A small-molecule ligand and the protein it binds are described below.
Small molecule (SMILES): Cc1c(NC(=O)c2ccc(N3CCCCC3)cc2)cccc1-c1cn(C)c(=O)c(Nc2ccc(C(=O)N3CCN(C)CC3)cc2)n1

Sequence of chain 1.A:
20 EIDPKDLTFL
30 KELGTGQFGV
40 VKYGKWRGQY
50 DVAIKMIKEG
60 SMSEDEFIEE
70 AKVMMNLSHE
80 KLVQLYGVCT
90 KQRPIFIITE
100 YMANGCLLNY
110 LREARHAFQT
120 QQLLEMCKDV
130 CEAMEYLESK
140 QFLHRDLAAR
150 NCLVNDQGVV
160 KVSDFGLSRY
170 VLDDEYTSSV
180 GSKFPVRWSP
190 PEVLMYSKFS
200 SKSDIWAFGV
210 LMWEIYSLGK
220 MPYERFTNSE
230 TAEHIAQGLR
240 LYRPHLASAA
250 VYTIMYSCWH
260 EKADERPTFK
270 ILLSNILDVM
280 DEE

Binding-site contacts:
Ligand atom C30 contacts residue ALA52 of chain 1.A at 3.5 Å (hydrophobic).
Ligand atom C19 contacts residue LEU166 of chain 1.A at 3.6 Å (hydrophobic).
Ligand atom C12 contacts residue GLN36 of chain 1.A at 3.7 Å.
Ligand atom C20 contacts residue ASP163 of chain 1.A at 3.7 Å.
Ligand atom C37 contacts residue ALA102 of chain 1.A at 3.4 Å (hydrophobic).
Ligand atom C16 contacts residue ASP163 of chain 1.A at 3.7 Å.
Ligand atom C32 contacts residue GLY104 of chain 1.A at 3.6 Å.
Ligand atom C3 contacts residue VAL40 of chain 1.A at 3.6 Å (hydrophobic).
Ligand atom N25 contacts residue LEU152 of chain 1.A at 3.4 Å.
Ligand atom N25 contacts residue ALA52 of chain 1.A at 3.6 Å.
Ligand atom C32 contacts residue MET101 of chain 1.A at 3.5 Å (hydrophobic).
Ligand atom C9 contacts residue LYS54 of chain 1.A at 3.6 Å.
Ligand atom C21 contacts residue ASN150 of chain 1.A at 3.8 Å.
Ligand atom C13 contacts residue GLN36 of chain 1.A at 3.5 Å.
Ligand atom C22 contacts residue ASP145 of chain 1.A at 3.4 Å.
Ligand atom C13 contacts residue PHE37 of chain 1.A at 3.7 Å (hydrophobic).
Ligand atom C15 contacts residue ASN150 of chain 1.A at 3.6 Å.
Ligand atom O29 contacts residue TYR100 of chain 1.A at 3.8 Å.
Ligand atom C30 contacts residue LEU152 of chain 1.A at 3.5 Å (hydrophobic).
Ligand atom C37 contacts residue GLY104 of chain 1.A at 3.6 Å.
Ligand atom C36 contacts residue ALA102 of chain 1.A at 3.2 Å (hydrophobic).
Ligand atom C2 contacts residue VAL40 of chain 1.A at 3.7 Å (hydrophobic).
Ligand atom C37 contacts residue MET101 of chain 1.A at 3.2 Å (hydrophobic).
Ligand atom C30 contacts residue THR98 of chain 1.A at 3.4 Å.
Ligand atom C10 contacts residue ASP163 of chain 1.A at 3.6 Å.
Ligand atom C20 contacts residue SER167 of chain 1.A at 3.5 Å.
Ligand atom N31 contacts residue MET101 of chain 1.A at 3.1 Å (h-bond).
Ligand atom C30 contacts residue GLU99 of chain 1.A at 3.5 Å.
Ligand atom C26 contacts residue LEU152 of chain 1.A at 3.8 Å (hydrophobic).
Ligand atom O11 contacts residue LYS54 of chain 1.A at 2.9 Å (salt-bridge).
Ligand atom C14 contacts residue GLN36 of chain 1.A at 3.8 Å.
Ligand atom C20 contacts residue TYR175 of chain 1.A at 3.6 Å (hydrophobic).
Ligand atom C22 contacts residue TYR175 of chain 1.A at 3.7 Å (hydrophobic).
Ligand atom C45 contacts residue ASN103 of chain 1.A at 3.6 Å.
Ligand atom O29 contacts residue MET101 of chain 1.A at 2.8 Å (h-bond).
Ligand atom C21 contacts residue ASP145 of chain 1.A at 3.7 Å.
Ligand atom C4 contacts residue VAL40 of chain 1.A at 3.6 Å (hydrophobic).
Ligand atom O11 contacts residue VAL40 of chain 1.A at 3.6 Å.
Ligand atom C19 contacts residue SER167 of chain 1.A at 3.6 Å.
Ligand atom C18 contacts residue VAL170 of chain 1.A at 3.6 Å (hydrophobic).